Sequence of chain 1.M:
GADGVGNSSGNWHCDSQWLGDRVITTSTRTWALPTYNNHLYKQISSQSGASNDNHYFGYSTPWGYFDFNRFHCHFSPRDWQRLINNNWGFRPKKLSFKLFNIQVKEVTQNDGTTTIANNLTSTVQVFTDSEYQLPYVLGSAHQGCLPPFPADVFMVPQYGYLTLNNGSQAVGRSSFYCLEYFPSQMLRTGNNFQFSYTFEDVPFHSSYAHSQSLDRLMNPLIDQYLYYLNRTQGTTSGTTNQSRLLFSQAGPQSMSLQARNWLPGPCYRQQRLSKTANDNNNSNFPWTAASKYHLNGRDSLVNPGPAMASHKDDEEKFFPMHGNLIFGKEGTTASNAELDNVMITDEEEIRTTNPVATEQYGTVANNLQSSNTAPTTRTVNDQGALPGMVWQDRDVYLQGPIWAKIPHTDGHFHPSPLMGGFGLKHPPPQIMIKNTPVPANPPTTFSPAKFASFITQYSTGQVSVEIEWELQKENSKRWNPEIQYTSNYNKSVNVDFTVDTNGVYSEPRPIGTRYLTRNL

Binding-site contacts:
Ligand atom C5 contacts residue SER632 of chain 1.M at 4.3 Å.
Ligand atom O5' contacts residue PRO631 of chain 1.M at 4.1 Å.
Ligand atom C5 contacts residue PRO419 of chain 1.M at 4.2 Å (hydrophobic).
Ligand atom C2' contacts residue PRO419 of chain 1.M at 4.0 Å (hydrophobic).
Ligand atom N7 contacts residue SER632 of chain 1.M at 3.8 Å.
Ligand atom O4' contacts residue HIS630 of chain 1.M at 4.4 Å.
Ligand atom N9 contacts residue PRO419 of chain 1.M at 4.2 Å.
Ligand atom C4 contacts residue PRO419 of chain 1.M at 4.2 Å (hydrophobic).
Ligand atom C2 contacts residue GLY639 of chain 1.M at 3.7 Å.
Ligand atom O5' contacts residue PHE629 of chain 1.M at 4.2 Å.
Ligand atom N7 contacts residue PRO419 of chain 1.M at 4.4 Å.
Ligand atom N1 contacts residue ILE622 of chain 1.M at 4.4 Å.
Ligand atom C6 contacts residue SER632 of chain 1.M at 4.3 Å.
Ligand atom C6 contacts residue GLY639 of chain 1.M at 3.7 Å.
Ligand atom N6 contacts residue PRO631 of chain 1.M at 3.9 Å.
Ligand atom O2P contacts residue PRO631 of chain 1.M at 3.8 Å.
Ligand atom C6 contacts residue PRO419 of chain 1.M at 4.4 Å (hydrophobic).
Ligand atom N6 contacts residue SER632 of chain 1.M at 3.9 Å.
Ligand atom O4' contacts residue PRO631 of chain 1.M at 3.8 Å.
Ligand atom C8 contacts residue HIS630 of chain 1.M at 3.4 Å.
Ligand atom C8 contacts residue PRO419 of chain 1.M at 4.3 Å (hydrophobic).
Ligand atom N6 contacts residue VAL418 of chain 1.M at 3.6 Å.
Ligand atom N6 contacts residue PHE638 of chain 1.M at 3.8 Å.
Ligand atom C6 contacts residue PRO631 of chain 1.M at 4.0 Å (hydrophobic).
Ligand atom N1 contacts residue PRO631 of chain 1.M at 4.2 Å.
Ligand atom C6 contacts residue VAL418 of chain 1.M at 3.8 Å (hydrophobic).
Ligand atom N6 contacts residue GLY637 of chain 1.M at 4.1 Å.
Ligand atom N1 contacts residue GLY639 of chain 1.M at 2.9 Å (h-bond).
Ligand atom N9 contacts residue HIS630 of chain 1.M at 4.2 Å.
Ligand atom C2 contacts residue PRO419 of chain 1.M at 4.4 Å (hydrophobic).
Ligand atom N7 contacts residue ASP609 of chain 1.M at 4.5 Å.
Ligand atom C1' contacts residue HIS630 of chain 1.M at 4.0 Å.
Ligand atom N7 contacts residue HIS630 of chain 1.M at 4.1 Å.
Ligand atom N6 contacts residue GLY639 of chain 1.M at 2.8 Å (h-bond).
Ligand atom N1 contacts residue VAL418 of chain 1.M at 3.8 Å.
Ligand atom C5 contacts residue PRO631 of chain 1.M at 4.4 Å (hydrophobic).
Ligand atom O2P contacts residue PHE629 of chain 1.M at 4.0 Å.
Ligand atom O2P contacts residue HIS628 of chain 1.M at 4.3 Å.
Ligand atom N6 contacts residue PRO633 of chain 1.M at 4.1 Å.
Ligand atom N3 contacts residue PRO419 of chain 1.M at 4.3 Å.

The small molecule below binds the protein below.
Small molecule (SMILES): Nc1ncnc2c1ncn2[C@H]1C[C@H](O)[C@@H](COP(=O)(O)O)O1